A protein and the small-molecule ligand that binds it are described below.
Small molecule (SMILES): OC[C@H]1O[C@H](O[C@H]2[C@H](O)[C@@H](O)[C@H](O)O[C@@H]2CO)[C@H](O)[C@@H](O)[C@@H]1O

Sequence of chain 1.A:
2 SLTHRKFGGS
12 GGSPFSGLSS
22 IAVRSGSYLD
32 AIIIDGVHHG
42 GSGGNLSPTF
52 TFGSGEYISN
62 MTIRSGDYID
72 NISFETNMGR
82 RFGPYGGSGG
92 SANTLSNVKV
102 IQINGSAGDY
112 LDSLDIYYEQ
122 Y

Sequence of chain 1.B:
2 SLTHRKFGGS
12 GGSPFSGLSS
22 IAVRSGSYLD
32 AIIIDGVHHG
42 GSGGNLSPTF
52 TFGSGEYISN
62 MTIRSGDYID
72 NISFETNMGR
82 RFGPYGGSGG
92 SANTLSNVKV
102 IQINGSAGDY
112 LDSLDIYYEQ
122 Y

Binding-site contacts:
Ligand atom C6 contacts residue ASP110 of chain 1.A at 4.1 Å.
Ligand atom O4 contacts residue GLY12 of chain 1.B at 3.5 Å.
Ligand atom O3 contacts residue ASP110 of chain 1.A at 4.2 Å.
Ligand atom C4 contacts residue GLY13 of chain 1.B at 3.5 Å.
Ligand atom O4 contacts residue GLY13 of chain 1.B at 3.5 Å (h-bond).
Ligand atom C6 contacts residue GLY109 of chain 1.A at 4.4 Å.
Ligand atom O5 contacts residue ASP110 of chain 1.A at 3.1 Å (salt-bridge).
Ligand atom O6 contacts residue ASP110 of chain 1.A at 3.1 Å (salt-bridge).
Ligand atom C3 contacts residue ASP110 of chain 1.A at 4.4 Å.
Ligand atom C5 contacts residue ASP110 of chain 1.A at 4.1 Å.
Ligand atom O3 contacts residue GLY12 of chain 1.B at 3.9 Å.
Ligand atom C6 contacts residue ASP113 of chain 1.A at 3.5 Å.
Ligand atom C4 contacts residue GLY12 of chain 1.B at 4.3 Å.
Ligand atom C2 contacts residue GLY109 of chain 1.A at 4.3 Å.
Ligand atom O5 contacts residue GLY109 of chain 1.A at 3.7 Å.
Ligand atom O4 contacts residue ASP110 of chain 1.A at 3.9 Å.
Ligand atom O3 contacts residue GLY13 of chain 1.B at 2.8 Å (h-bond).
Ligand atom O6 contacts residue ALA108 of chain 1.A at 4.5 Å.
Ligand atom O6 contacts residue TYR111 of chain 1.A at 3.0 Å (h-bond).
Ligand atom C6 contacts residue ASP110 of chain 1.A at 3.9 Å.
Ligand atom C5 contacts residue GLY109 of chain 1.A at 4.4 Å.
Ligand atom C5 contacts residue ASP110 of chain 1.A at 4.2 Å.
Ligand atom O6 contacts residue GLY109 of chain 1.A at 3.3 Å (h-bond).
Ligand atom O4 contacts residue ASP113 of chain 1.A at 2.7 Å (salt-bridge).
Ligand atom C1 contacts residue ASP110 of chain 1.A at 3.4 Å.
Ligand atom C4 contacts residue ASP110 of chain 1.A at 3.4 Å.
Ligand atom C4 contacts residue ASP113 of chain 1.A at 3.5 Å.
Ligand atom C6 contacts residue TYR69 of chain 1.A at 4.0 Å (hydrophobic).
Ligand atom C1 contacts residue GLY109 of chain 1.A at 4.4 Å.
Ligand atom C3 contacts residue GLY13 of chain 1.B at 3.7 Å.
Ligand atom O4 contacts residue TYR69 of chain 1.A at 4.5 Å.
Ligand atom C4 contacts residue GLY109 of chain 1.A at 4.4 Å.
Ligand atom O6 contacts residue ASP113 of chain 1.A at 2.7 Å (salt-bridge).
Ligand atom O6 contacts residue TYR69 of chain 1.A at 3.9 Å.
Ligand atom C5 contacts residue ASP113 of chain 1.A at 4.1 Å.
Ligand atom C6 contacts residue TYR111 of chain 1.A at 3.8 Å (hydrophobic).